Sequence of chain 1.AA:
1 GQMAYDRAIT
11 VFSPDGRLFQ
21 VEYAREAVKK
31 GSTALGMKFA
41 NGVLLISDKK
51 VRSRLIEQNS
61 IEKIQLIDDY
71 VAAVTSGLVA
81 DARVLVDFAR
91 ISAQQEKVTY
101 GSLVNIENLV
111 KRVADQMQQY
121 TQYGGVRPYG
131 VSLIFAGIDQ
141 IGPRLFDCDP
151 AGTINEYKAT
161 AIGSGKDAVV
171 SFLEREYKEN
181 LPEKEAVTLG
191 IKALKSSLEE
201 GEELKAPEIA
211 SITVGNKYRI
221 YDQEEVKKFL

Binding-site contacts:
Ligand atom C16 contacts residue ARG25 of chain 1.Z at 3.1 Å.
Ligand atom C19 contacts residue ARG25 of chain 1.Z at 3.6 Å.
Ligand atom O6 contacts residue LYS63 of chain 1.AA at 3.3 Å (salt-bridge).
Ligand atom O2 contacts residue GLY16 of chain 1.Z at 2.8 Å (h-bond).
Ligand atom C3 contacts residue VAL79 of chain 1.AA at 3.7 Å (hydrophobic).
Ligand atom O2 contacts residue ARG17 of chain 1.Z at 3.6 Å.
Ligand atom C13 contacts residue ARG25 of chain 1.Z at 3.7 Å.
Ligand atom C2 contacts residue VAL79 of chain 1.AA at 3.8 Å (hydrophobic).
Ligand atom O5 contacts residue LYS63 of chain 1.AA at 3.1 Å (salt-bridge).
Ligand atom O5 contacts residue SER32 of chain 1.AA at 3.5 Å (h-bond).
Ligand atom C18 contacts residue ARG25 of chain 1.Z at 3.7 Å.
Ligand atom C3 contacts residue GLY77 of chain 1.AA at 3.6 Å.
Ligand atom O3 contacts residue LEU78 of chain 1.AA at 3.3 Å.
Ligand atom C9 contacts residue GLY16 of chain 1.Z at 3.6 Å.
Ligand atom C20 contacts residue GLY31 of chain 1.AA at 3.5 Å.
Ligand atom C4 contacts residue GLY77 of chain 1.AA at 3.3 Å.
Ligand atom C10 contacts residue ALA27 of chain 1.AA at 3.7 Å (hydrophobic).
Ligand atom C15 contacts residue ARG25 of chain 1.Z at 3.0 Å.
Ligand atom C16 contacts residue ALA151 of chain 1.Z at 3.6 Å (hydrophobic).
Ligand atom C9 contacts residue LYS30 of chain 1.AA at 3.9 Å.
Ligand atom C17 contacts residue ARG25 of chain 1.Z at 3.5 Å.
Ligand atom C10 contacts residue GLY16 of chain 1.Z at 3.8 Å.
Ligand atom N1 contacts residue GLY77 of chain 1.AA at 3.1 Å (h-bond).
Ligand atom O3 contacts residue VAL79 of chain 1.AA at 3.0 Å (h-bond).
Ligand atom C20 contacts residue LYS63 of chain 1.AA at 3.5 Å.
Ligand atom C9 contacts residue LEU78 of chain 1.AA at 3.7 Å (hydrophobic).
Ligand atom C20 contacts residue SER32 of chain 1.AA at 3.3 Å.
Ligand atom O6 contacts residue GLY31 of chain 1.AA at 3.5 Å.
Ligand atom O1 contacts residue VAL79 of chain 1.AA at 3.7 Å.
Ligand atom O5 contacts residue GLY77 of chain 1.AA at 3.1 Å (h-bond).
Ligand atom O6 contacts residue SER32 of chain 1.AA at 2.5 Å (h-bond).
Ligand atom C17 contacts residue VAL21 of chain 1.Z at 3.7 Å (hydrophobic).
Ligand atom C10 contacts residue LEU78 of chain 1.AA at 3.2 Å (hydrophobic).
Ligand atom C11 contacts residue LEU78 of chain 1.AA at 3.7 Å (hydrophobic).
Ligand atom O5 contacts residue SER76 of chain 1.AA at 3.2 Å.
Ligand atom C2 contacts residue GLY77 of chain 1.AA at 3.3 Å.
Ligand atom C14 contacts residue ARG25 of chain 1.Z at 3.2 Å.
Ligand atom O5 contacts residue GLY31 of chain 1.AA at 3.4 Å.
Ligand atom C11 contacts residue ALA27 of chain 1.AA at 3.5 Å (hydrophobic).
Ligand atom C1 contacts residue VAL79 of chain 1.AA at 3.5 Å (hydrophobic).

Sequence of chain 1.Z:
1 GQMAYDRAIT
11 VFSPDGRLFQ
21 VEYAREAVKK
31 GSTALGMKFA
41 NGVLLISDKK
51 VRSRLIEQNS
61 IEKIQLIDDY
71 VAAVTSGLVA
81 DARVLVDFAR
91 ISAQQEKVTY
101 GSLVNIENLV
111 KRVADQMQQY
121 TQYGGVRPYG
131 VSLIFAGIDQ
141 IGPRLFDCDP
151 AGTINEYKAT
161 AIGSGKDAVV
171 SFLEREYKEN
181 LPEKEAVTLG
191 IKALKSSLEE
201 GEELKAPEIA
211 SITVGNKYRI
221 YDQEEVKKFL

This small molecule binds to this protein.
Small molecule (SMILES): C[C@@H](NC(=O)[C@H](Cc1ccc(O)cc1)NC(=O)OCc1ccccc1)C(=O)O